Sequence of chain 5.A:
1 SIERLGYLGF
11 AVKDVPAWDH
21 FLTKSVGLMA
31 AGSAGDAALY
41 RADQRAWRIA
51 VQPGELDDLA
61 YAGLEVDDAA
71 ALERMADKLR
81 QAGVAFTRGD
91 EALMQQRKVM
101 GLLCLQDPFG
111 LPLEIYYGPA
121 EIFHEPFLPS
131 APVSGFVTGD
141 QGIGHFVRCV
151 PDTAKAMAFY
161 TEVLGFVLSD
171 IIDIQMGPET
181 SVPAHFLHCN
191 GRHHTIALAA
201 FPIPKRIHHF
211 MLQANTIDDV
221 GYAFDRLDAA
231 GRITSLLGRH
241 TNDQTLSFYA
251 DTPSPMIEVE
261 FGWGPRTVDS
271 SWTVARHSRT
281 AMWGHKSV

Binding-site contacts:
Ligand atom CK3 contacts residue TYR249 of chain 5.A at 3.0 Å (hydrophobic).
Ligand atom CK5 contacts residue ASN242 of chain 5.A at 3.5 Å.
Ligand atom OK2 contacts residue TYR249 of chain 5.A at 2.6 Å (h-bond).
Ligand atom CK4 contacts residue HIS240 of chain 5.A at 3.2 Å.
Ligand atom CK1 contacts residue PHE186 of chain 5.A at 3.6 Å (hydrophobic).
Ligand atom CK3 contacts residue HIS240 of chain 5.A at 3.5 Å.
Ligand atom OK2 contacts residue HIS240 of chain 5.A at 4.0 Å.
Ligand atom CK1 contacts residue THR280 of chain 5.A at 3.9 Å.
Ligand atom CK8 contacts residue HIS209 of chain 5.A at 3.9 Å.
Ligand atom CK6 contacts residue HIS240 of chain 5.A at 3.3 Å.
Ligand atom OK1 contacts residue HIS145 of chain 5.A at 3.1 Å (h-bond).
Ligand atom CK3 contacts residue FE21 of chain 5.B at 2.9 Å.
Ligand atom CK4 contacts residue HIS194 of chain 5.A at 3.6 Å.
Ligand atom CK7 contacts residue TYR249 of chain 5.A at 3.5 Å (hydrophobic).
Ligand atom CK3 contacts residue HIS209 of chain 5.A at 4.0 Å.
Ligand atom OK2 contacts residue FE21 of chain 5.B at 2.0 Å.
Ligand atom CK9 contacts residue PHE201 of chain 5.A at 3.7 Å (hydrophobic).
Ligand atom CKC contacts residue TYR249 of chain 5.A at 3.5 Å (hydrophobic).
Ligand atom OK2 contacts residue HIS209 of chain 5.A at 2.7 Å.
Ligand atom CK5 contacts residue PHE186 of chain 5.A at 3.7 Å (hydrophobic).
Ligand atom OK2 contacts residue GLU260 of chain 5.A at 3.3 Å (salt-bridge).
Ligand atom CK2 contacts residue TYR249 of chain 5.A at 3.4 Å (hydrophobic).
Ligand atom CK4 contacts residue TYR249 of chain 5.A at 3.8 Å (hydrophobic).
Ligand atom CKA contacts residue PHE201 of chain 5.A at 4.0 Å (hydrophobic).
Ligand atom CK2 contacts residue HIS240 of chain 5.A at 3.5 Å.
Ligand atom OK1 contacts residue GLU260 of chain 5.A at 3.2 Å (salt-bridge).
Ligand atom CK5 contacts residue HIS240 of chain 5.A at 3.4 Å.
Ligand atom OK1 contacts residue HIS194 of chain 5.A at 3.1 Å (h-bond).
Ligand atom CKC contacts residue THR280 of chain 5.A at 3.7 Å.
Ligand atom OK1 contacts residue FE21 of chain 5.B at 2.2 Å.
Ligand atom CK5 contacts residue HIS194 of chain 5.A at 3.6 Å.
Ligand atom CK1 contacts residue HIS240 of chain 5.A at 3.5 Å.
Ligand atom CK6 contacts residue PHE186 of chain 5.A at 3.5 Å (hydrophobic).
Ligand atom CKA contacts residue HIS208 of chain 5.A at 3.7 Å.
Ligand atom CK6 contacts residue ASN242 of chain 5.A at 3.3 Å.
Ligand atom CK9 contacts residue HIS208 of chain 5.A at 3.9 Å.
Ligand atom CK6 contacts residue ILE172 of chain 5.A at 3.8 Å (hydrophobic).
Ligand atom OK1 contacts residue HIS240 of chain 5.A at 3.5 Å (h-bond).
Ligand atom CK4 contacts residue PHE186 of chain 5.A at 4.0 Å (hydrophobic).
Ligand atom CK4 contacts residue FE21 of chain 5.B at 2.9 Å.

A protein and the small-molecule ligand that binds it are described below.
Small molecule (SMILES): Oc1cccc(-c2ccccc2)c1O